This protein binds this small molecule.
Small molecule (SMILES): O=C1c2ccccc2C(=O)c2c(O)c(O)cc(O)c21

Binding-site contacts:
Ligand atom O1 contacts residue VAL27 of chain 1.A at 4.1 Å.
Ligand atom C13 contacts residue VAL27 of chain 1.A at 4.0 Å (hydrophobic).
Ligand atom C7 contacts residue VAL27 of chain 1.A at 3.9 Å (hydrophobic).
Ligand atom C8 contacts residue ILE160 of chain 1.A at 3.6 Å (hydrophobic).
Ligand atom C11 contacts residue ILE160 of chain 1.A at 4.2 Å (hydrophobic).
Ligand atom O1 contacts residue GLY20 of chain 1.A at 3.5 Å.
Ligand atom C5 contacts residue MET146 of chain 1.A at 4.1 Å (hydrophobic).
Ligand atom C11 contacts residue ASP161 of chain 1.A at 4.0 Å.
Ligand atom C12 contacts residue ILE160 of chain 1.A at 3.7 Å (hydrophobic).
Ligand atom C2 contacts residue VAL96 of chain 1.A at 3.5 Å (hydrophobic).
Ligand atom C2 contacts residue LEU19 of chain 1.A at 3.8 Å (hydrophobic).
Ligand atom C10 contacts residue VAL27 of chain 1.A at 4.0 Å (hydrophobic).
Ligand atom C13 contacts residue ILE160 of chain 1.A at 3.4 Å (hydrophobic).
Ligand atom C9 contacts residue SER21 of chain 1.A at 4.2 Å.
Ligand atom C1 contacts residue LEU19 of chain 1.A at 3.5 Å (hydrophobic).
Ligand atom O4 contacts residue ASP161 of chain 1.A at 3.4 Å.
Ligand atom C14 contacts residue VAL27 of chain 1.A at 4.2 Å (hydrophobic).
Ligand atom C6 contacts residue LEU19 of chain 1.A at 3.5 Å (hydrophobic).
Ligand atom O3 contacts residue LEU93 of chain 1.A at 3.8 Å.
Ligand atom C10 contacts residue LYS42 of chain 1.A at 3.6 Å.
Ligand atom C9 contacts residue VAL27 of chain 1.A at 3.6 Å (hydrophobic).
Ligand atom O5 contacts residue VAL27 of chain 1.A at 3.9 Å.
Ligand atom C6 contacts residue GLY20 of chain 1.A at 3.9 Å.
Ligand atom C6 contacts residue MET146 of chain 1.A at 4.0 Å (hydrophobic).
Ligand atom C14 contacts residue ILE160 of chain 1.A at 3.7 Å (hydrophobic).
Ligand atom C11 contacts residue LYS42 of chain 1.A at 3.5 Å.
Ligand atom C10 contacts residue ASP161 of chain 1.A at 3.9 Å.
Ligand atom O1 contacts residue SER21 of chain 1.A at 3.5 Å (h-bond).
Ligand atom O5 contacts residue SER21 of chain 1.A at 2.8 Å (h-bond).
Ligand atom C8 contacts residue VAL27 of chain 1.A at 3.5 Å (hydrophobic).
Ligand atom C9 contacts residue ILE160 of chain 1.A at 4.1 Å (hydrophobic).
Ligand atom C3 contacts residue VAL96 of chain 1.A at 3.7 Å (hydrophobic).
Ligand atom O3 contacts residue ILE160 of chain 1.A at 3.9 Å.
Ligand atom O4 contacts residue LYS42 of chain 1.A at 2.7 Å (salt-bridge).
Ligand atom O3 contacts residue ILE77 of chain 1.A at 3.5 Å.
Ligand atom C7 contacts residue ILE160 of chain 1.A at 4.1 Å (hydrophobic).
Ligand atom O5 contacts residue GLY22 of chain 1.A at 4.2 Å.
Ligand atom C4 contacts residue ILE160 of chain 1.A at 4.2 Å (hydrophobic).
Ligand atom O2 contacts residue ILE160 of chain 1.A at 4.2 Å.
Ligand atom O2 contacts residue ILE77 of chain 1.A at 3.7 Å.

Sequence of chain 1.A:
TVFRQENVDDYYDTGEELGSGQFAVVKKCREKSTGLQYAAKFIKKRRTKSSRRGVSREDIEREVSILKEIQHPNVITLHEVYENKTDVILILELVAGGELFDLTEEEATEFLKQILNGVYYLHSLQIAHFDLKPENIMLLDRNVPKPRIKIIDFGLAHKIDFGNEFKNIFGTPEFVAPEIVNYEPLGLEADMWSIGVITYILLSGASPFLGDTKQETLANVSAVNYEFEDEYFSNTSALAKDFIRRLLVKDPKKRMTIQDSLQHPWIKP